This small molecule binds to this protein.
Small molecule (SMILES): N[C@@H](Cn1c2c(c(=O)[nH]c1=O)COC2)C(=O)O

Sequence of chain 1.A:
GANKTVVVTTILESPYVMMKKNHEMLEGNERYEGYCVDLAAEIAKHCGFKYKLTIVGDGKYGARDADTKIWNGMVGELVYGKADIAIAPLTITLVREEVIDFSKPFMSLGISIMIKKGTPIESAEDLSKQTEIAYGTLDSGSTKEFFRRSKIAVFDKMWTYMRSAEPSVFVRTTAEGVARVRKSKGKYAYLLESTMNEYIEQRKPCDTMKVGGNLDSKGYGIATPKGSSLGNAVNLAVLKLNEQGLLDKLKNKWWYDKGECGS

Binding-site contacts:
Ligand atom N2 contacts residue GLU193 of chain 1.A at 3.4 Å (salt-bridge).
Ligand atom O4 contacts residue TYR61 of chain 1.A at 3.3 Å.
Ligand atom N4 contacts residue TYR220 of chain 1.A at 3.7 Å.
Ligand atom C1 contacts residue GLU193 of chain 1.A at 3.7 Å.
Ligand atom C9 contacts residue THR91 of chain 1.A at 3.7 Å.
Ligand atom C2 contacts residue GLU193 of chain 1.A at 3.7 Å.
Ligand atom N4 contacts residue PRO89 of chain 1.A at 2.8 Å (h-bond).
Ligand atom C2 contacts residue THR143 of chain 1.A at 3.4 Å.
Ligand atom N4 contacts residue THR91 of chain 1.A at 2.8 Å (h-bond).
Ligand atom O4 contacts residue GLY141 of chain 1.A at 3.5 Å.
Ligand atom O1 contacts residue GLU193 of chain 1.A at 2.9 Å (salt-bridge).
Ligand atom C8 contacts residue THR91 of chain 1.A at 3.5 Å.
Ligand atom C7 contacts residue TYR61 of chain 1.A at 3.7 Å (hydrophobic).
Ligand atom O2 contacts residue SER142 of chain 1.A at 3.1 Å (h-bond).
Ligand atom C3 contacts residue GLU193 of chain 1.A at 3.6 Å.
Ligand atom O3 contacts residue ARG96 of chain 1.A at 2.8 Å (salt-bridge).
Ligand atom O3 contacts residue LEU90 of chain 1.A at 3.5 Å.
Ligand atom C3 contacts residue TYR61 of chain 1.A at 3.3 Å (hydrophobic).
Ligand atom O4 contacts residue SER142 of chain 1.A at 2.9 Å (h-bond).
Ligand atom O2 contacts residue THR143 of chain 1.A at 3.0 Å (h-bond).
Ligand atom N1 contacts residue THR143 of chain 1.A at 2.8 Å (h-bond).
Ligand atom O3 contacts residue THR91 of chain 1.A at 2.9 Å (h-bond).
Ligand atom O1 contacts residue LEU192 of chain 1.A at 3.3 Å.
Ligand atom C8 contacts residue GLU193 of chain 1.A at 3.4 Å.
Ligand atom N1 contacts residue LEU138 of chain 1.A at 3.5 Å.
Ligand atom C5 contacts residue GLU193 of chain 1.A at 3.3 Å.
Ligand atom C8 contacts residue SER142 of chain 1.A at 3.2 Å.
Ligand atom O2 contacts residue GLY141 of chain 1.A at 3.7 Å.
Ligand atom C4 contacts residue GLU193 of chain 1.A at 3.2 Å.
Ligand atom C9 contacts residue SER142 of chain 1.A at 3.4 Å.
Ligand atom N1 contacts residue GLU193 of chain 1.A at 3.7 Å.
Ligand atom O4 contacts residue ARG96 of chain 1.A at 2.9 Å (salt-bridge).
Ligand atom O3 contacts residue TYR61 of chain 1.A at 3.6 Å.
Ligand atom N4 contacts residue GLU193 of chain 1.A at 2.8 Å (salt-bridge).
Ligand atom C1 contacts residue LEU138 of chain 1.A at 3.6 Å (hydrophobic).
Ligand atom C9 contacts residue ARG96 of chain 1.A at 3.5 Å.
Ligand atom C9 contacts residue TYR61 of chain 1.A at 3.7 Å (hydrophobic).
Ligand atom O3 contacts residue PRO89 of chain 1.A at 3.7 Å.
Ligand atom C6 contacts residue MET196 of chain 1.A at 3.8 Å (hydrophobic).
Ligand atom C2 contacts residue LEU138 of chain 1.A at 3.8 Å (hydrophobic).